A protein and the small-molecule ligand that binds it are described below.
Small molecule (SMILES): COCCO

Binding-site contacts:
Ligand atom C3 contacts residue GLU66 of chain 1.A at 4.0 Å.
Ligand atom C3 contacts residue ILE167 of chain 1.A at 3.6 Å (hydrophobic).
Ligand atom C2 contacts residue LEU103 of chain 1.A at 3.5 Å (hydrophobic).
Ligand atom O2 contacts residue FOR1 of chain 1.D at 3.9 Å.
Ligand atom O1 contacts residue GLU66 of chain 1.A at 2.7 Å (salt-bridge).
Ligand atom C2 contacts residue GLN104 of chain 1.A at 3.3 Å.
Ligand atom C3 contacts residue FOR1 of chain 1.D at 3.1 Å.
Ligand atom O2 contacts residue GLU66 of chain 1.A at 4.0 Å.
Ligand atom C2 contacts residue GLU66 of chain 1.A at 3.4 Å.
Ligand atom C3 contacts residue PHE143 of chain 1.A at 4.4 Å (hydrophobic).
Ligand atom C1 contacts residue GLN104 of chain 1.A at 4.0 Å.
Ligand atom C3 contacts residue LEU103 of chain 1.A at 3.5 Å (hydrophobic).
Ligand atom C3 contacts residue ACT1 of chain 1.C at 3.7 Å.
Ligand atom C2 contacts residue FOR1 of chain 1.D at 3.9 Å.
Ligand atom C1 contacts residue GLU66 of chain 1.A at 3.4 Å.
Ligand atom O2 contacts residue GLN104 of chain 1.A at 4.5 Å.
Ligand atom C2 contacts residue ACT1 of chain 1.C at 3.1 Å.
Ligand atom O2 contacts residue ACT1 of chain 1.C at 3.3 Å.
Ligand atom O2 contacts residue ILE167 of chain 1.A at 4.3 Å.
Ligand atom C1 contacts residue ACT1 of chain 1.C at 3.8 Å.
Ligand atom O2 contacts residue LEU103 of chain 1.A at 4.1 Å.

Sequence of chain 1.A:
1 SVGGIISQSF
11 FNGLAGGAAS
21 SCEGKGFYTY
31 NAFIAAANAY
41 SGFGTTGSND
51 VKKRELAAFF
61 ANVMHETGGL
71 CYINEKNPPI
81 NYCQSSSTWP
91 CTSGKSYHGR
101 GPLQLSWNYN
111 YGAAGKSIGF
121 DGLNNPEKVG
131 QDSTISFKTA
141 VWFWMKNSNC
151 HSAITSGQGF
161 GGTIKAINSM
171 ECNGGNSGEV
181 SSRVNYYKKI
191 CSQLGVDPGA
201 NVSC